A protein and the small-molecule ligand that binds it are described below.
Small molecule (SMILES): COC[C@@H](CCO[C@H]1CC[C@@]2(C)C(=CC[C@H]3[C@@H]4C[C@@H]5O[C@]6(CC[C@@H](C)CO6)[C@@H](C)[C@@H]5[C@@]4(C)CC[C@@H]32)C1)CO[C@@H]1O[C@H](CO)[C@@H](O[C@H]2O[C@H](CO)[C@@H](O)[C@H](O)[C@H]2O)[C@H](O)[C@H]1O

Sequence of chain 1.C:
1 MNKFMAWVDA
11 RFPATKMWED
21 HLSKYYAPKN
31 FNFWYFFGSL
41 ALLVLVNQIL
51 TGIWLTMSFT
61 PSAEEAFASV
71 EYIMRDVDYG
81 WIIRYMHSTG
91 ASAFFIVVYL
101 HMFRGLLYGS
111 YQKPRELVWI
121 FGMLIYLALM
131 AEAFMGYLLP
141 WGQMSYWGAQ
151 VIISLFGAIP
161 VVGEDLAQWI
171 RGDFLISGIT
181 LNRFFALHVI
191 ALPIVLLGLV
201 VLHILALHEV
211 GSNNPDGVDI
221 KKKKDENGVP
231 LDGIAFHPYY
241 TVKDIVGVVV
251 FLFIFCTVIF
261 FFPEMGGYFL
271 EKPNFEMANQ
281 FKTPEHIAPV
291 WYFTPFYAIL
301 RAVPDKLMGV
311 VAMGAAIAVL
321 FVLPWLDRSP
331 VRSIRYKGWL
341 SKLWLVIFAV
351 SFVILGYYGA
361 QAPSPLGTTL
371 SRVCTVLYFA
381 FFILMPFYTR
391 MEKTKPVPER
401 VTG

Binding-site contacts:
Ligand atom O72 contacts residue MET308 of chain 1.C at 4.2 Å.
Ligand atom C77 contacts residue VAL311 of chain 1.C at 3.8 Å (hydrophobic).
Ligand atom C77 contacts residue ALA312 of chain 1.C at 3.9 Å (hydrophobic).
Ligand atom C16 contacts residue PRO304 of chain 1.C at 3.7 Å (hydrophobic).
Ligand atom C16 contacts residue ARG372 of chain 1.C at 3.9 Å.
Ligand atom O20 contacts residue ARG372 of chain 1.C at 3.5 Å.
Ligand atom C05 contacts residue MET308 of chain 1.C at 3.9 Å (hydrophobic).
Ligand atom C14 contacts residue VAL303 of chain 1.C at 4.0 Å (hydrophobic).
Ligand atom CG1 contacts residue PRO304 of chain 1.C at 4.4 Å (hydrophobic).
Ligand atom C81 contacts residue VAL311 of chain 1.C at 3.8 Å (hydrophobic).
Ligand atom C14 contacts residue PRO304 of chain 1.C at 3.5 Å (hydrophobic).
Ligand atom C07 contacts residue VAL303 of chain 1.C at 4.0 Å (hydrophobic).
Ligand atom C76 contacts residue ALA312 of chain 1.C at 3.7 Å (hydrophobic).
Ligand atom C78 contacts residue ALA315 of chain 1.C at 4.3 Å (hydrophobic).
Ligand atom C77 contacts residue ALA315 of chain 1.C at 3.6 Å (hydrophobic).
Ligand atom C09 contacts residue THR375 of chain 1.C at 4.2 Å.
Ligand atom C16 contacts residue ALA302 of chain 1.C at 3.6 Å (hydrophobic).
Ligand atom C12 contacts residue ALA302 of chain 1.C at 3.4 Å (hydrophobic).
Ligand atom C74 contacts residue PHE379 of chain 1.C at 3.9 Å (hydrophobic).
Ligand atom CG1 contacts residue ARG372 of chain 1.C at 3.7 Å.
Ligand atom C04 contacts residue MET308 of chain 1.C at 4.1 Å (hydrophobic).
Ligand atom C11 contacts residue ALA302 of chain 1.C at 4.3 Å (hydrophobic).
Ligand atom C76 contacts residue ALA315 of chain 1.C at 3.5 Å (hydrophobic).
Ligand atom C73 contacts residue PHE379 of chain 1.C at 4.1 Å (hydrophobic).
Ligand atom C19 contacts residue VAL376 of chain 1.C at 4.0 Å (hydrophobic).
Ligand atom C17 contacts residue ARG372 of chain 1.C at 4.0 Å.
Ligand atom C15 contacts residue VAL303 of chain 1.C at 3.8 Å (hydrophobic).
Ligand atom C09 contacts residue VAL376 of chain 1.C at 3.6 Å (hydrophobic).
Ligand atom C75 contacts residue PHE379 of chain 1.C at 3.4 Å (hydrophobic).
Ligand atom C13 contacts residue ALA302 of chain 1.C at 3.9 Å (hydrophobic).
Ligand atom C13 contacts residue PRO304 of chain 1.C at 3.9 Å (hydrophobic).
Ligand atom C12 contacts residue ARG372 of chain 1.C at 3.5 Å.
Ligand atom C76 contacts residue PHE379 of chain 1.C at 3.6 Å (hydrophobic).
Ligand atom O72 contacts residue ALA312 of chain 1.C at 3.6 Å.
Ligand atom C10 contacts residue PHE379 of chain 1.C at 4.3 Å (hydrophobic).
Ligand atom C01 contacts residue THR375 of chain 1.C at 3.6 Å.
Ligand atom C18 contacts residue ARG372 of chain 1.C at 3.6 Å.
Ligand atom C01 contacts residue ALA312 of chain 1.C at 3.8 Å (hydrophobic).
Ligand atom C01 contacts residue PHE379 of chain 1.C at 3.5 Å (hydrophobic).
Ligand atom C75 contacts residue ILE383 of chain 1.C at 3.6 Å (hydrophobic).